Sequence of chain 1.A:
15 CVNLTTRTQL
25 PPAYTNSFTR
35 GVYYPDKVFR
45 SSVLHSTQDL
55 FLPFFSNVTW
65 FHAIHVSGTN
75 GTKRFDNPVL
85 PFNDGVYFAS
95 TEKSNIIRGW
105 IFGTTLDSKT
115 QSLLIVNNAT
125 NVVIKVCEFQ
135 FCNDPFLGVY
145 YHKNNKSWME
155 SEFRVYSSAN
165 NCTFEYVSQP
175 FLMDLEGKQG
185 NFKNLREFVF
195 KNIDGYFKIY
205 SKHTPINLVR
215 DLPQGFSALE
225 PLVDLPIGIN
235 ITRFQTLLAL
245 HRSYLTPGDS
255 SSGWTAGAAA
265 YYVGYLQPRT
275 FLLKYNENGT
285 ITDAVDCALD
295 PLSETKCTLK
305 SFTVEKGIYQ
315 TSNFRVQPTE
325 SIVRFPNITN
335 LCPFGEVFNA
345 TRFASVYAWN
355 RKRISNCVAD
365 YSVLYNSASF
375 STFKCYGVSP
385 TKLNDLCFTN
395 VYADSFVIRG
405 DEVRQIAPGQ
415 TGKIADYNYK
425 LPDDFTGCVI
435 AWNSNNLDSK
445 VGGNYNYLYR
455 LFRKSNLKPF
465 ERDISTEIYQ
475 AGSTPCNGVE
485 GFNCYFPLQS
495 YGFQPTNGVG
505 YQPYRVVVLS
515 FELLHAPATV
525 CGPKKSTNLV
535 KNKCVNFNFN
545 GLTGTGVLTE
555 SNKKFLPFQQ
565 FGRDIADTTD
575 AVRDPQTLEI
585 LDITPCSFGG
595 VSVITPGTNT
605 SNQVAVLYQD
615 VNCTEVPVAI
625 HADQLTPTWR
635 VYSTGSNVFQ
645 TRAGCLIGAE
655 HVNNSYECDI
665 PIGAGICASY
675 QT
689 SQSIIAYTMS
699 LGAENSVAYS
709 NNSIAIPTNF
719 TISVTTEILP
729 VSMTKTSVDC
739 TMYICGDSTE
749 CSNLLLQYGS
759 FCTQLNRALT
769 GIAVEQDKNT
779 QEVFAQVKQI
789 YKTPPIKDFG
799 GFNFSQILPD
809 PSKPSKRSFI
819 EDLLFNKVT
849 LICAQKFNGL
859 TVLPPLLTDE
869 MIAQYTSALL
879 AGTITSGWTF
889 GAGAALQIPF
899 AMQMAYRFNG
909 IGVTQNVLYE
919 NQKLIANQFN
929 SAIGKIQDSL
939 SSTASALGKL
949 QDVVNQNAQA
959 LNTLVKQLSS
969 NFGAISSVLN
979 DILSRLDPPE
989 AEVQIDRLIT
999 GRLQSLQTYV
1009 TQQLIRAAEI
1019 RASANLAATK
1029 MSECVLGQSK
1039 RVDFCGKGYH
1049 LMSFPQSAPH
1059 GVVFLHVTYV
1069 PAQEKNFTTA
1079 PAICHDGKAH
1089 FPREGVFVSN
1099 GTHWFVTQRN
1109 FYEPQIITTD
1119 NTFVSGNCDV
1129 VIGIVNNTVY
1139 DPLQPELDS

This small molecule binds to this protein.
Small molecule (SMILES): CC(=O)N[C@H]1[C@H](O[C@H]2[C@H](O)[C@@H](NC(C)=O)CO[C@@H]2CO)O[C@H](CO)[C@@H](O[C@@H]2O[C@H](CO)[C@@H](O)[C@H](O)[C@@H]2O)[C@@H]1O

Binding-site contacts:
Ligand atom C4 contacts residue ASN709 of chain 1.C at 4.2 Å.
Ligand atom C1 contacts residue ASN710 of chain 1.C at 4.4 Å.
Ligand atom C7 contacts residue GLY1131 of chain 1.C at 4.0 Å.
Ligand atom C8 contacts residue ASN710 of chain 1.C at 3.5 Å.
Ligand atom O5 contacts residue ASP796 of chain 1.A at 3.4 Å (salt-bridge).
Ligand atom C5 contacts residue ASN709 of chain 1.C at 3.7 Å.
Ligand atom O7 contacts residue GLY1131 of chain 1.C at 2.9 Å.
Ligand atom N2 contacts residue ASN709 of chain 1.C at 2.9 Å (h-bond).
Ligand atom O7 contacts residue ASN709 of chain 1.C at 4.3 Å.
Ligand atom C1 contacts residue ASN709 of chain 1.C at 1.4 Å.
Ligand atom C8 contacts residue ASN709 of chain 1.C at 3.3 Å.
Ligand atom C1 contacts residue ASP796 of chain 1.A at 4.0 Å.
Ligand atom O5 contacts residue ASN709 of chain 1.C at 2.4 Å (h-bond).
Ligand atom C3 contacts residue ASN709 of chain 1.C at 3.8 Å.
Ligand atom O7 contacts residue ILE1130 of chain 1.C at 4.3 Å.
Ligand atom C2 contacts residue ASN709 of chain 1.C at 2.4 Å.
Ligand atom C7 contacts residue ASN709 of chain 1.C at 3.4 Å.
Ligand atom C6 contacts residue ASP796 of chain 1.A at 4.5 Å.

Sequence of chain 1.C:
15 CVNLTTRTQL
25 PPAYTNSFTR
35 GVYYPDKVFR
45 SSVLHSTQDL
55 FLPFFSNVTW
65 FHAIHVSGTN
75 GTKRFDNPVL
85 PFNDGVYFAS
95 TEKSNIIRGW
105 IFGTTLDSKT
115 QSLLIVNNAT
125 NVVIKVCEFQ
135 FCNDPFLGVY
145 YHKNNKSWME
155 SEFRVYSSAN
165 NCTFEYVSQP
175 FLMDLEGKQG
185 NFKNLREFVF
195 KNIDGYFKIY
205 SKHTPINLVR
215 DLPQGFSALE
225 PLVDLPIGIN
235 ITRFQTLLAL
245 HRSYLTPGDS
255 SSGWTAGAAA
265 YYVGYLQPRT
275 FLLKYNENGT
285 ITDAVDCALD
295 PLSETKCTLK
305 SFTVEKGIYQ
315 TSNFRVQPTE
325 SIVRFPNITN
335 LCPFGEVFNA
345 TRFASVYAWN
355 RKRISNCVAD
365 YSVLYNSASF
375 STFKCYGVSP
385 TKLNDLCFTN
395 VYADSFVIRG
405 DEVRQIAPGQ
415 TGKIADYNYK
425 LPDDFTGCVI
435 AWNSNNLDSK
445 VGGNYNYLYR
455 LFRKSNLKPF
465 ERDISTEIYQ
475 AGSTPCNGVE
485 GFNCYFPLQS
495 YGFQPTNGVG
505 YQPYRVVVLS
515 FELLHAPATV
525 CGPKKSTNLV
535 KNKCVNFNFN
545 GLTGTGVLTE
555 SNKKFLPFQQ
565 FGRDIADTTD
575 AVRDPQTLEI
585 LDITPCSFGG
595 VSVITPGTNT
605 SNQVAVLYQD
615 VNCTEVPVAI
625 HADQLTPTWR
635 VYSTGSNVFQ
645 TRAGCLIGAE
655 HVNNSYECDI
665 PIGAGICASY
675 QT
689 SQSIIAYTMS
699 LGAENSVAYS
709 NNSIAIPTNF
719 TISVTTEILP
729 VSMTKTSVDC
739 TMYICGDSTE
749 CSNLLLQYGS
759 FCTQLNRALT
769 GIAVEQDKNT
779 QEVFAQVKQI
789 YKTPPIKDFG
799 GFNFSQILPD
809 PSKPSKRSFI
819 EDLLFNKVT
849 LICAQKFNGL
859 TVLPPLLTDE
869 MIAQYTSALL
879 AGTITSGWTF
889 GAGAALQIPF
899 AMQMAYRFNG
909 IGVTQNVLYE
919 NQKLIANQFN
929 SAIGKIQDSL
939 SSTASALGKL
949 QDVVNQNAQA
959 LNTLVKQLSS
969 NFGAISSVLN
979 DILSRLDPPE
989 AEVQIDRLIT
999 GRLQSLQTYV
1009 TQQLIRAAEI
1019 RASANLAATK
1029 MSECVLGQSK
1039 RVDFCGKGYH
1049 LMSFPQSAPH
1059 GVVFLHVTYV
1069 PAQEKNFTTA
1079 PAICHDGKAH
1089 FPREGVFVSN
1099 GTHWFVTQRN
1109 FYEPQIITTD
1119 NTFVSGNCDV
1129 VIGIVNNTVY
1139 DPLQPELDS